Binding-site contacts:
Ligand atom O01 contacts residue LEU243 of chain 1.B at 3.3 Å.
Ligand atom C19 contacts residue PHE107 of chain 1.B at 3.8 Å (hydrophobic).
Ligand atom C03 contacts residue MET46 of chain 1.B at 4.0 Å (hydrophobic).
Ligand atom C18 contacts residue PHE107 of chain 1.B at 4.0 Å (hydrophobic).
Ligand atom O01 contacts residue ALA53 of chain 1.B at 4.0 Å.
Ligand atom O01 contacts residue THR50 of chain 1.B at 3.2 Å (h-bond).
Ligand atom C20 contacts residue LEU131 of chain 1.B at 4.0 Å (hydrophobic).
Ligand atom F05 contacts residue MET46 of chain 1.B at 3.1 Å.
Ligand atom F13 contacts residue MET91 of chain 1.B at 3.2 Å.
Ligand atom F13 contacts residue LEU94 of chain 1.B at 3.4 Å.
Ligand atom C06 contacts residue LEU228 of chain 1.B at 3.9 Å (hydrophobic).
Ligand atom F05 contacts residue LEU49 of chain 1.B at 3.4 Å.
Ligand atom C15 contacts residue GLU56 of chain 1.B at 3.3 Å.
Ligand atom C04 contacts residue MET46 of chain 1.B at 4.0 Å (hydrophobic).
Ligand atom C11 contacts residue PHE107 of chain 1.B at 3.9 Å (hydrophobic).
Ligand atom C17 contacts residue GLU56 of chain 1.B at 3.7 Å.
Ligand atom C02 contacts residue ALA53 of chain 1.B at 3.9 Å (hydrophobic).
Ligand atom C07 contacts residue ALA53 of chain 1.B at 4.1 Å (hydrophobic).
Ligand atom O01 contacts residue LEU239 of chain 1.B at 3.9 Å.
Ligand atom O16 contacts residue GLU56 of chain 1.B at 2.1 Å (salt-bridge).
Ligand atom C03 contacts residue LEU49 of chain 1.B at 4.1 Å (hydrophobic).
Ligand atom C06 contacts residue ALA53 of chain 1.B at 3.5 Å (hydrophobic).
Ligand atom C07 contacts residue LEU87 of chain 1.B at 4.0 Å (hydrophobic).
Ligand atom C14 contacts residue LEU94 of chain 1.B at 3.8 Å (hydrophobic).
Ligand atom C03 contacts residue LEU228 of chain 1.B at 3.7 Å (hydrophobic).
Ligand atom C02 contacts residue THR50 of chain 1.B at 3.9 Å.
Ligand atom C04 contacts residue LEU228 of chain 1.B at 4.0 Å (hydrophobic).
Ligand atom C20 contacts residue MET124 of chain 1.B at 4.0 Å (hydrophobic).
Ligand atom S21 contacts residue MET124 of chain 1.B at 4.0 Å.
Ligand atom O16 contacts residue ARG97 of chain 1.B at 3.3 Å (salt-bridge).
Ligand atom C20 contacts residue ILE127 of chain 1.B at 3.8 Å (hydrophobic).
Ligand atom C12 contacts residue LEU94 of chain 1.B at 3.8 Å (hydrophobic).
Ligand atom F13 contacts residue LEU90 of chain 1.B at 4.0 Å.
Ligand atom C03 contacts residue THR50 of chain 1.B at 3.6 Å.
Ligand atom C04 contacts residue LEU49 of chain 1.B at 3.9 Å (hydrophobic).
Ligand atom C19 contacts residue LEU131 of chain 1.B at 3.8 Å (hydrophobic).
Ligand atom C10 contacts residue PHE107 of chain 1.B at 4.0 Å (hydrophobic).
Ligand atom C02 contacts residue LEU228 of chain 1.B at 3.9 Å (hydrophobic).
Ligand atom O16 contacts residue LEU90 of chain 1.B at 3.9 Å.
Ligand atom C14 contacts residue LEU90 of chain 1.B at 3.4 Å (hydrophobic).

Sequence of chain 1.B:
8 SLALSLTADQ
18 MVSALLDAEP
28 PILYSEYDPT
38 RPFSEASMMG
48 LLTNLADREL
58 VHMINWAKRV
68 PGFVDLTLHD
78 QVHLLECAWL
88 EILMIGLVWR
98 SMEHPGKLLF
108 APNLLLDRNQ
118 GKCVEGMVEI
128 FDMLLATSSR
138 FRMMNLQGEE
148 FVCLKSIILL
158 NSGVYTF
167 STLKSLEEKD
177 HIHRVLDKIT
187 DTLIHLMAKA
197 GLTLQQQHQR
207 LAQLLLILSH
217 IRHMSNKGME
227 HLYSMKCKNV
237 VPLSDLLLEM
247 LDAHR

A protein and the small-molecule ligand that binds it are described below.
Small molecule (SMILES): Oc1ccc(-c2ccsc2-c2ccc(O)cc2F)c(F)c1